Sequence of chain 3.A:
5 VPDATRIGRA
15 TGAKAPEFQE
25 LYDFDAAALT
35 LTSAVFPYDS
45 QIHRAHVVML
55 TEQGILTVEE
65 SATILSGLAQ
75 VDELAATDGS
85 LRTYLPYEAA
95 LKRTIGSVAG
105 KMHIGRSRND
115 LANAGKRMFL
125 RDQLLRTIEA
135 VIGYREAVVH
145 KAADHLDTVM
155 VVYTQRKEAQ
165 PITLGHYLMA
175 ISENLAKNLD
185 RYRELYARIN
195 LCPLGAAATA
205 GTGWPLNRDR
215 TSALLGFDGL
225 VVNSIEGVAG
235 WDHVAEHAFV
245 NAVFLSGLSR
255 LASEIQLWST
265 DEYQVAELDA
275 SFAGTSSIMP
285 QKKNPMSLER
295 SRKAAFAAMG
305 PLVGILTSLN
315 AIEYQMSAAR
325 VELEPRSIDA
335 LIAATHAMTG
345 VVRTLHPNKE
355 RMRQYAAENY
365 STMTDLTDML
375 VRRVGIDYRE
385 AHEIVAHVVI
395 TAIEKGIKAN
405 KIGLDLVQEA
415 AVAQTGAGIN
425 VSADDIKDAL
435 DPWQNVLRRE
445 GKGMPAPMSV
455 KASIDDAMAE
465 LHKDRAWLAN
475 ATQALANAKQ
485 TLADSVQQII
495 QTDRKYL

Binding-site contacts:
Ligand atom O8 contacts residue SER281 of chain 4.A at 2.9 Å (h-bond).
Ligand atom O7 contacts residue ARG112 of chain 3.A at 2.9 Å (salt-bridge).
Ligand atom O8 contacts residue ARG112 of chain 3.A at 2.8 Å (salt-bridge).
Ligand atom C4 contacts residue ASN113 of chain 3.A at 3.8 Å.
Ligand atom C contacts residue MET283 of chain 4.A at 3.3 Å (hydrophobic).
Ligand atom C6 contacts residue SER280 of chain 4.A at 3.0 Å.
Ligand atom C5 contacts residue SER280 of chain 4.A at 2.8 Å.
Ligand atom O7 contacts residue SER280 of chain 4.A at 3.5 Å (h-bond).
Ligand atom C6 contacts residue ARG112 of chain 3.A at 3.9 Å.
Ligand atom C6 contacts residue ASN113 of chain 3.A at 3.9 Å.
Ligand atom OXT contacts residue ASN288 of chain 4.A at 2.9 Å (h-bond).
Ligand atom C5 contacts residue ILE282 of chain 4.A at 4.0 Å (hydrophobic).
Ligand atom O7 contacts residue SER111 of chain 3.A at 2.6 Å (h-bond).
Ligand atom C4 contacts residue GLN159 of chain 2.A at 3.7 Å.
Ligand atom O contacts residue MET283 of chain 4.A at 3.4 Å.
Ligand atom OXT contacts residue MET283 of chain 4.A at 3.4 Å.
Ligand atom C6 contacts residue SER111 of chain 3.A at 3.4 Å.
Ligand atom OXT contacts residue THR158 of chain 2.A at 3.4 Å (h-bond).
Ligand atom C4 contacts residue SER280 of chain 4.A at 3.2 Å.
Ligand atom C6 contacts residue SER281 of chain 4.A at 3.3 Å.
Ligand atom OXT contacts residue LYS286 of chain 4.A at 2.7 Å (salt-bridge).
Ligand atom O contacts residue GLN159 of chain 2.A at 3.5 Å (h-bond).
Ligand atom O contacts residue LYS286 of chain 4.A at 3.8 Å.
Ligand atom OXT contacts residue GLN159 of chain 2.A at 3.5 Å (h-bond).
Ligand atom O contacts residue ASN113 of chain 3.A at 2.9 Å (h-bond).
Ligand atom C contacts residue SER280 of chain 4.A at 3.9 Å.
Ligand atom C contacts residue GLN159 of chain 2.A at 3.3 Å.
Ligand atom C5 contacts residue SER111 of chain 3.A at 3.6 Å.
Ligand atom C5 contacts residue MET283 of chain 4.A at 3.9 Å (hydrophobic).
Ligand atom C5 contacts residue ASN113 of chain 3.A at 3.6 Å.
Ligand atom O7 contacts residue SER281 of chain 4.A at 2.7 Å (h-bond).
Ligand atom C contacts residue ASN288 of chain 4.A at 3.8 Å.
Ligand atom C contacts residue THR158 of chain 2.A at 3.4 Å.
Ligand atom O8 contacts residue SER280 of chain 4.A at 3.4 Å.
Ligand atom O contacts residue THR158 of chain 2.A at 2.7 Å (h-bond).
Ligand atom C contacts residue ASN113 of chain 3.A at 3.8 Å.
Ligand atom O7 contacts residue ILE282 of chain 4.A at 3.4 Å.
Ligand atom C6 contacts residue ILE282 of chain 4.A at 3.9 Å (hydrophobic).
Ligand atom OXT contacts residue SER280 of chain 4.A at 3.6 Å.
Ligand atom C contacts residue LYS286 of chain 4.A at 3.6 Å.

The small molecule below binds the protein below.
Small molecule (SMILES): O=C(O)/C=C/C(=O)O

Sequence of chain 4.A:
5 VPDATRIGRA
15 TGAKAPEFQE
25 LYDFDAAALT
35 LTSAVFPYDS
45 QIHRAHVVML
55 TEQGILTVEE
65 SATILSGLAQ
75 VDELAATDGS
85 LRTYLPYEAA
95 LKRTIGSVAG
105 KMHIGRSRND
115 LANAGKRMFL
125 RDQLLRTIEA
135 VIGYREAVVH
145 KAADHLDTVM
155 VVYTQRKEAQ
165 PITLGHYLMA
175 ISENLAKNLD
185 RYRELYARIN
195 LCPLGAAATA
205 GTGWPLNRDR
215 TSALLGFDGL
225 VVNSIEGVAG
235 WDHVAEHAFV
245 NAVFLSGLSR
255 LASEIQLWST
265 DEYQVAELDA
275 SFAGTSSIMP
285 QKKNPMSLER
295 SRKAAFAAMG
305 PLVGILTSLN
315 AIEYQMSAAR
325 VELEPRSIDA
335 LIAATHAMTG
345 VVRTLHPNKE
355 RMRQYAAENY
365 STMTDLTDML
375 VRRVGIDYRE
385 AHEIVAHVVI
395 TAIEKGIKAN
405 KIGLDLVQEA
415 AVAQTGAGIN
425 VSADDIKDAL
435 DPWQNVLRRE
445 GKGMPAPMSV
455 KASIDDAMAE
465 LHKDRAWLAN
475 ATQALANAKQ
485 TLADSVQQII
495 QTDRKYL

Sequence of chain 2.A:
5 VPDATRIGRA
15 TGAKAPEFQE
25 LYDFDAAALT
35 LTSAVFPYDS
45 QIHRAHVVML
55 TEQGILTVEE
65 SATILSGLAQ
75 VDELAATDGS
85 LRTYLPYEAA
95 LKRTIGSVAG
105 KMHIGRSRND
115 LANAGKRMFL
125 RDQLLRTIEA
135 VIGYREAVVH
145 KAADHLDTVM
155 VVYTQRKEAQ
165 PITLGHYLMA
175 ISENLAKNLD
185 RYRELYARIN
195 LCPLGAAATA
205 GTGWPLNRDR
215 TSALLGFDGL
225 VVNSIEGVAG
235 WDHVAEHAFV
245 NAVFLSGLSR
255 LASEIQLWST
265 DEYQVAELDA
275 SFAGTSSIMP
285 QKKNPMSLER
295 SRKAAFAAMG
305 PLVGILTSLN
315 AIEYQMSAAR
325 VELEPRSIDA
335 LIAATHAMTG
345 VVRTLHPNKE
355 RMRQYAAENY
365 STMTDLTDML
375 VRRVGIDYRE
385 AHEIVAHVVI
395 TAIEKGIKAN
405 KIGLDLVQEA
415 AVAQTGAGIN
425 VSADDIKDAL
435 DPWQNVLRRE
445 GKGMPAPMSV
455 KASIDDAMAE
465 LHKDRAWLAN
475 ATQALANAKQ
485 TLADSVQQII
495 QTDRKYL